A protein and the small-molecule ligand that binds it are described below.
Small molecule (SMILES): COc1ccccc1NC(=O)N[C@H](C(=O)N(CC(=O)NO)CC1CCCC1)C(C)(C)C

Sequence of chain 1.A:
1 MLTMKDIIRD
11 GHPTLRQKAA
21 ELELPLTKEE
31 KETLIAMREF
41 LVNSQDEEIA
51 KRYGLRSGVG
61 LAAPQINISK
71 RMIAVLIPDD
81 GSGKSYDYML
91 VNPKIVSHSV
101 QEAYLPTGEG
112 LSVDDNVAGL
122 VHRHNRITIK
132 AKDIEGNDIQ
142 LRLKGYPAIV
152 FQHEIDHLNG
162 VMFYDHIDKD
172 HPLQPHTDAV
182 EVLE

Binding-site contacts:
Ligand atom OAX contacts residue HIS154 of chain 1.A at 3.0 Å (h-bond).
Ligand atom CAU contacts residue ZN1 of chain 1.C at 3.3 Å.
Ligand atom OAX contacts residue GLN65 of chain 1.A at 3.0 Å (h-bond).
Ligand atom CAA contacts residue ARG56 of chain 1.A at 3.6 Å.
Ligand atom OAV contacts residue LEU112 of chain 1.A at 2.8 Å (h-bond).
Ligand atom CAY contacts residue GLY110 of chain 1.A at 3.2 Å.
Ligand atom OAX contacts residue HIS158 of chain 1.A at 2.9 Å (h-bond).
Ligand atom CBB contacts residue GLU109 of chain 1.A at 3.6 Å.
Ligand atom OAP contacts residue SER57 of chain 1.A at 2.9 Å (h-bond).
Ligand atom CAD contacts residue ARG56 of chain 1.A at 3.5 Å.
Ligand atom O contacts residue GLY58 of chain 1.A at 3.0 Å.
Ligand atom CBA contacts residue GLY110 of chain 1.A at 3.3 Å.
Ligand atom CAQ contacts residue SER57 of chain 1.A at 3.1 Å.
Ligand atom CAU contacts residue HIS154 of chain 1.A at 3.7 Å.
Ligand atom CAT contacts residue GLY60 of chain 1.A at 3.4 Å.
Ligand atom NAI contacts residue VAL59 of chain 1.A at 3.7 Å.
Ligand atom CAC contacts residue LEU112 of chain 1.A at 3.7 Å (hydrophobic).
Ligand atom CAJ contacts residue VAL59 of chain 1.A at 3.6 Å (hydrophobic).
Ligand atom OAX contacts residue GLU155 of chain 1.A at 2.8 Å (salt-bridge).
Ligand atom OAV contacts residue ZN1 of chain 1.C at 3.0 Å.
Ligand atom CAL contacts residue GLU185 of chain 1.A at 3.6 Å.
Ligand atom NAW contacts residue GLY60 of chain 1.A at 3.4 Å (h-bond).
Ligand atom OAX contacts residue ZN1 of chain 1.C at 2.1 Å.
Ligand atom OAV contacts residue CSD111 of chain 1.A at 3.5 Å.
Ligand atom CAQ contacts residue GLN45 of chain 1.A at 3.6 Å.
Ligand atom CAG contacts residue SER57 of chain 1.A at 3.5 Å.
Ligand atom NAW contacts residue ZN1 of chain 1.C at 2.9 Å.
Ligand atom N contacts residue SER57 of chain 1.A at 2.9 Å (h-bond).
Ligand atom CAQ contacts residue VAL59 of chain 1.A at 3.6 Å (hydrophobic).
Ligand atom NAW contacts residue HIS154 of chain 1.A at 3.2 Å (h-bond).
Ligand atom CAD contacts residue CSD111 of chain 1.A at 3.5 Å.
Ligand atom CAU contacts residue GLU155 of chain 1.A at 3.5 Å.
Ligand atom O contacts residue VAL59 of chain 1.A at 3.0 Å (h-bond).
Ligand atom CAC contacts residue SER57 of chain 1.A at 3.4 Å.
Ligand atom OAV contacts residue GLN65 of chain 1.A at 3.6 Å.
Ligand atom CAT contacts residue GLU155 of chain 1.A at 3.7 Å.
Ligand atom NAW contacts residue GLU155 of chain 1.A at 2.5 Å (salt-bridge).
Ligand atom CAK contacts residue TYR147 of chain 1.A at 3.6 Å (hydrophobic).
Ligand atom NAI contacts residue SER57 of chain 1.A at 3.1 Å (h-bond).
Ligand atom CAU contacts residue GLY60 of chain 1.A at 3.4 Å.